Sequence of chain 3.A:
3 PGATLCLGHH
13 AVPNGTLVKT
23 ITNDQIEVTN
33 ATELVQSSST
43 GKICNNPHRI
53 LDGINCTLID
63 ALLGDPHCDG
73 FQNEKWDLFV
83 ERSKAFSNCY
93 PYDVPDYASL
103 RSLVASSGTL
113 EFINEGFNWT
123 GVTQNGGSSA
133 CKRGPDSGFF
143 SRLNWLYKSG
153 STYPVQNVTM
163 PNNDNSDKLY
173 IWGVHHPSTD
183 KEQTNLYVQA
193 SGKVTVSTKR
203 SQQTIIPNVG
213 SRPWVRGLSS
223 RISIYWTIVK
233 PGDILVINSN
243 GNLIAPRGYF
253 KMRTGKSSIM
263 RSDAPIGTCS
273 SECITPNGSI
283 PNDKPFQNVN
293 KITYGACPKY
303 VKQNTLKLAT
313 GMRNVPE

A protein and the small-molecule ligand that binds it are described below.
Small molecule (SMILES): CC(=O)N[C@@H]1[C@@H](O)[C@H](O)[C@@H](CO)O[C@H]1O

Binding-site contacts:
Ligand atom C7 contacts residue ASN57 of chain 3.A at 3.6 Å.
Ligand atom N2 contacts residue ASN57 of chain 3.A at 3.0 Å (h-bond).
Ligand atom C6 contacts residue PHE88 of chain 3.A at 4.2 Å (hydrophobic).
Ligand atom O6 contacts residue PHE88 of chain 3.A at 3.8 Å.
Ligand atom O5 contacts residue PHE88 of chain 3.A at 3.6 Å.
Ligand atom C2 contacts residue ASN57 of chain 3.A at 2.5 Å.
Ligand atom N2 contacts residue ILE56 of chain 3.A at 4.1 Å.
Ligand atom C5 contacts residue ASN57 of chain 3.A at 3.7 Å.
Ligand atom O5 contacts residue ASN57 of chain 3.A at 2.4 Å (h-bond).
Ligand atom C8 contacts residue ILE56 of chain 3.A at 3.7 Å (hydrophobic).
Ligand atom C1 contacts residue ASN57 of chain 3.A at 1.4 Å.
Ligand atom C7 contacts residue ILE56 of chain 3.A at 4.0 Å (hydrophobic).
Ligand atom C1 contacts residue PHE88 of chain 3.A at 4.3 Å (hydrophobic).
Ligand atom O7 contacts residue ASN57 of chain 3.A at 3.7 Å.
Ligand atom O6 contacts residue ASN57 of chain 3.A at 4.4 Å.
Ligand atom C4 contacts residue ASN57 of chain 3.A at 4.2 Å.
Ligand atom C3 contacts residue ASN57 of chain 3.A at 3.8 Å.